This small molecule binds to this protein.
Small molecule (SMILES): CC(=O)N[C@H]1[C@@H](O[P](=O)(O)O[P](=O)(O)OC[C@H]2O[C@@H](n3ccc(=O)[nH]c3=O)[C@H](O)[C@@H]2O)O[C@H](CO)[C@@H](O)[C@@H]1O

Sequence of chain 1.B:
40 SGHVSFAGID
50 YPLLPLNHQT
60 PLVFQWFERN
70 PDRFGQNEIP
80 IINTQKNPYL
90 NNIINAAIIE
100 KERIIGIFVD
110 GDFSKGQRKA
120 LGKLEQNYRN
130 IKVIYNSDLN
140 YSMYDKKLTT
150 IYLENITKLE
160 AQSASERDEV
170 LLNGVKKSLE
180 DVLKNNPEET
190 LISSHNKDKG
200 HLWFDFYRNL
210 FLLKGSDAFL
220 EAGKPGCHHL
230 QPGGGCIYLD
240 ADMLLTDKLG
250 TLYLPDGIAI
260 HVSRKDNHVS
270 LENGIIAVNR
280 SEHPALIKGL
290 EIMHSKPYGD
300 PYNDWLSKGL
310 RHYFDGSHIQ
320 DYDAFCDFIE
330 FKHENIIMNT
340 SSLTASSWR

Sequence of chain 1.C:
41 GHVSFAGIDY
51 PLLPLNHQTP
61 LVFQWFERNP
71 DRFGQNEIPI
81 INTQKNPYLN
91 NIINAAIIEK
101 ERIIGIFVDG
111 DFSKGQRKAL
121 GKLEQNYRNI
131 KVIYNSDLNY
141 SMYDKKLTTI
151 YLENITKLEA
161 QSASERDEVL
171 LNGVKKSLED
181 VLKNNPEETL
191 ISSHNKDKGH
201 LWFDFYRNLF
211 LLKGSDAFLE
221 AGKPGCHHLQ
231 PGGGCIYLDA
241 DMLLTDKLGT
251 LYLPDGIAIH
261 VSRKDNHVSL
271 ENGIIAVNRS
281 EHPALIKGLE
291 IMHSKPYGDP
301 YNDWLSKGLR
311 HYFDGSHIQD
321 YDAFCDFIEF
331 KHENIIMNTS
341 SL

Binding-site contacts:
Ligand atom N3 contacts residue PHE66 of chain 1.C at 2.8 Å (h-bond).
Ligand atom O5' contacts residue ASN266 of chain 1.B at 3.6 Å (h-bond).
Ligand atom O2A contacts residue MN1 of chain 1.L at 2.1 Å.
Ligand atom C2B contacts residue GLN64 of chain 1.C at 3.1 Å.
Ligand atom C6' contacts residue HIS200 of chain 1.C at 3.5 Å.
Ligand atom O4 contacts residue PHE66 of chain 1.C at 3.5 Å (h-bond).
Ligand atom O2A contacts residue SER340 of chain 1.C at 3.2 Å (h-bond).
Ligand atom C6 contacts residue PHE203 of chain 1.C at 3.5 Å (hydrophobic).
Ligand atom O1A contacts residue TYR88 of chain 1.C at 2.6 Å (h-bond).
Ligand atom O2A contacts residue ASP241 of chain 1.C at 3.2 Å (salt-bridge).
Ligand atom O3' contacts residue ASP239 of chain 1.C at 3.0 Å (salt-bridge).
Ligand atom PA contacts residue MN1 of chain 1.L at 3.4 Å.
Ligand atom O2' contacts residue TYR237 of chain 1.C at 3.3 Å (h-bond).
Ligand atom C5B contacts residue ASP239 of chain 1.C at 3.5 Å.
Ligand atom O2A contacts residue TYR88 of chain 1.C at 3.4 Å (h-bond).
Ligand atom O2B contacts residue SER340 of chain 1.C at 2.9 Å (h-bond).
Ligand atom O3B contacts residue ASP239 of chain 1.C at 3.4 Å.
Ligand atom O3' contacts residue ASN272 of chain 1.C at 2.9 Å (h-bond).
Ligand atom PB contacts residue MN1 of chain 1.L at 3.2 Å.
Ligand atom N2' contacts residue ASP239 of chain 1.C at 2.7 Å (salt-bridge).
Ligand atom O6' contacts residue ASP204 of chain 1.C at 2.9 Å (salt-bridge).
Ligand atom O2 contacts residue PHE66 of chain 1.C at 2.9 Å (h-bond).
Ligand atom O2B contacts residue ASN338 of chain 1.C at 3.1 Å (h-bond).
Ligand atom O1B contacts residue ASN266 of chain 1.B at 3.0 Å (h-bond).
Ligand atom O2B contacts residue MN1 of chain 1.L at 1.9 Å.
Ligand atom C3' contacts residue ASP239 of chain 1.C at 3.1 Å.
Ligand atom O3' contacts residue GLY273 of chain 1.C at 3.5 Å.
Ligand atom N3 contacts residue PHE203 of chain 1.C at 3.4 Å.
Ligand atom O4' contacts residue ARG207 of chain 1.C at 2.9 Å (salt-bridge).
Ligand atom C7' contacts residue ASP239 of chain 1.C at 3.6 Å.
Ligand atom O2' contacts residue GLN64 of chain 1.C at 2.6 Å (h-bond).
Ligand atom C4 contacts residue TRP65 of chain 1.C at 3.4 Å (hydrophobic).
Ligand atom PA contacts residue TYR88 of chain 1.C at 3.5 Å.
Ligand atom C2' contacts residue ASP239 of chain 1.C at 3.5 Å.
Ligand atom O3B contacts residue ALA240 of chain 1.C at 2.9 Å (h-bond).
Ligand atom C4' contacts residue ASP204 of chain 1.C at 3.5 Å.
Ligand atom O4' contacts residue ASP204 of chain 1.C at 2.7 Å (salt-bridge).
Ligand atom O3' contacts residue ARG207 of chain 1.C at 2.9 Å (salt-bridge).
Ligand atom O4B contacts residue PHE203 of chain 1.C at 3.5 Å.
Ligand atom C5 contacts residue TRP65 of chain 1.C at 3.5 Å (hydrophobic).